Sequence of chain 1.V:
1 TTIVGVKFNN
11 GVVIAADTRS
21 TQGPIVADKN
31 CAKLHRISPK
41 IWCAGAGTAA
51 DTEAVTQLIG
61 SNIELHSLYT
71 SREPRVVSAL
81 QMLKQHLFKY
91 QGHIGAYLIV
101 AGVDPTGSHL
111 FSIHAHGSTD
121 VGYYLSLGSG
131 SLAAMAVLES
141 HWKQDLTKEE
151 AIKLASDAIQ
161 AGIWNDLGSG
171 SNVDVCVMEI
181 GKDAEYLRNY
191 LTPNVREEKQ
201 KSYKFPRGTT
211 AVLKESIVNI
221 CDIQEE

This protein binds this small molecule.
Small molecule (SMILES): CC(C)C[C@@H](CO)NC(=O)[C@H](CC(C)C)NC(=O)[C@H](CC(C)C)NC(=O)OCc1ccccc1

Binding-site contacts:
Ligand atom O32 contacts residue GLY47 of chain 1.BA at 4.0 Å.
Ligand atom C22 contacts residue LYS33 of chain 1.BA at 3.8 Å.
Ligand atom C32 contacts residue SER118 of chain 1.V at 3.8 Å.
Ligand atom C32 contacts residue ASP120 of chain 1.V at 4.0 Å.
Ligand atom C11 contacts residue THR21 of chain 1.BA at 3.6 Å.
Ligand atom C33 contacts residue HIS114 of chain 1.V at 3.6 Å.
Ligand atom C18 contacts residue LYS33 of chain 1.BA at 3.9 Å.
Ligand atom O8 contacts residue HIS114 of chain 1.V at 3.5 Å.
Ligand atom C18 contacts residue GLY47 of chain 1.BA at 3.8 Å.
Ligand atom C31 contacts residue HIS114 of chain 1.V at 3.8 Å.
Ligand atom C17 contacts residue LYS33 of chain 1.BA at 3.9 Å.
Ligand atom C27 contacts residue GLY47 of chain 1.BA at 4.0 Å.
Ligand atom C21 contacts residue THR20 of chain 1.BA at 3.6 Å.
Ligand atom C33 contacts residue THR22 of chain 1.BA at 3.0 Å.
Ligand atom C32 contacts residue HIS114 of chain 1.V at 4.0 Å.
Ligand atom O34 contacts residue THR21 of chain 1.BA at 3.1 Å (h-bond).
Ligand atom C14 contacts residue GLY47 of chain 1.BA at 3.5 Å.
Ligand atom C20 contacts residue ARG45 of chain 1.BA at 3.5 Å.
Ligand atom C15 contacts residue GLY47 of chain 1.BA at 3.7 Å.
Ligand atom N16 contacts residue THR1 of chain 1.BA at 3.6 Å.
Ligand atom C17 contacts residue THR1 of chain 1.BA at 2.4 Å.
Ligand atom C22 contacts residue THR1 of chain 1.BA at 1.4 Å.
Ligand atom C19 contacts residue GLY47 of chain 1.BA at 3.7 Å.
Ligand atom C17 contacts residue GLY47 of chain 1.BA at 4.0 Å.
Ligand atom N16 contacts residue GLY47 of chain 1.BA at 3.0 Å (h-bond).
Ligand atom O33 contacts residue GLY47 of chain 1.BA at 3.5 Å (h-bond).
Ligand atom N13 contacts residue THR21 of chain 1.BA at 3.1 Å (h-bond).
Ligand atom O32 contacts residue ALA49 of chain 1.BA at 3.1 Å (h-bond).
Ligand atom C1 contacts residue SER48 of chain 1.BA at 3.4 Å.
Ligand atom C12 contacts residue THR21 of chain 1.BA at 3.8 Å.
Ligand atom C2 contacts residue SER48 of chain 1.BA at 4.0 Å.
Ligand atom C18 contacts residue THR1 of chain 1.BA at 2.9 Å.
Ligand atom O33 contacts residue THR1 of chain 1.BA at 2.4 Å (h-bond).
Ligand atom C6 contacts residue SER48 of chain 1.BA at 3.7 Å.
Ligand atom C20 contacts residue THR52 of chain 1.BA at 3.8 Å.
Ligand atom C7 contacts residue HIS116 of chain 1.V at 4.0 Å.
Ligand atom C30 contacts residue THR20 of chain 1.BA at 3.7 Å.
Ligand atom O32 contacts residue SER48 of chain 1.BA at 3.8 Å.
Ligand atom C2 contacts residue HIS116 of chain 1.V at 4.0 Å.
Ligand atom O34 contacts residue THR20 of chain 1.BA at 3.6 Å.

Sequence of chain 1.BA:
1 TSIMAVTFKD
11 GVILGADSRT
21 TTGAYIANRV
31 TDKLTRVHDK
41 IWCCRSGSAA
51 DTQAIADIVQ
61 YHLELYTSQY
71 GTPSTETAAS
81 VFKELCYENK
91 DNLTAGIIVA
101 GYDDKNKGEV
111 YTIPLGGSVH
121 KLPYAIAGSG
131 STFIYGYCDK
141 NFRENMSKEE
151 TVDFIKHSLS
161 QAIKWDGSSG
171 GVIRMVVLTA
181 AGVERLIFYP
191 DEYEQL